Sequence of chain 1.B:
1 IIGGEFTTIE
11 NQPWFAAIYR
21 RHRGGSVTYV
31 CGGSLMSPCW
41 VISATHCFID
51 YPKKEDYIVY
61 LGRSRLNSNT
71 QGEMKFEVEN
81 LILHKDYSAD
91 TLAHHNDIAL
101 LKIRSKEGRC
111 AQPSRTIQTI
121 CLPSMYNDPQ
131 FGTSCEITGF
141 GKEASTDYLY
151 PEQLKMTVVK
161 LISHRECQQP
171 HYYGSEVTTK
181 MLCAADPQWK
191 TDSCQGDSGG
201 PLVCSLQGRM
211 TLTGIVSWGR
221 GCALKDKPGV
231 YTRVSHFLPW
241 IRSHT

This small molecule binds to this protein.
Small molecule (SMILES): [H]/N=C(/N)c1cc2nc(-c3cccc(OCC(C)C)c3O)[nH]c2cc1F

Binding-site contacts:
Ligand atom C7 contacts residue GLY221 of chain 1.B at 3.8 Å.
Ligand atom N1 contacts residue CYS222 of chain 1.B at 3.6 Å (h-bond).
Ligand atom F2 contacts residue VAL216 of chain 1.B at 2.9 Å.
Ligand atom C2 contacts residue VAL216 of chain 1.B at 3.9 Å (hydrophobic).
Ligand atom C5' contacts residue HIS46 of chain 1.B at 3.8 Å.
Ligand atom O6' contacts residue SER198 of chain 1.B at 2.3 Å (h-bond).
Ligand atom C6' contacts residue SER198 of chain 1.B at 3.5 Å.
Ligand atom C5 contacts residue GLN195 of chain 1.B at 3.8 Å.
Ligand atom N3 contacts residue SER198 of chain 1.B at 2.5 Å (h-bond).
Ligand atom C3 contacts residue SER217 of chain 1.B at 3.9 Å.
Ligand atom C4 contacts residue GLN195 of chain 1.B at 3.9 Å.
Ligand atom N1 contacts residue GLY221 of chain 1.B at 2.5 Å (h-bond).
Ligand atom C3 contacts residue SER198 of chain 1.B at 3.3 Å.
Ligand atom C4 contacts residue SER198 of chain 1.B at 3.2 Å.
Ligand atom O5' contacts residue HIS46 of chain 1.B at 3.5 Å (h-bond).
Ligand atom N4 contacts residue GLN195 of chain 1.B at 3.8 Å.
Ligand atom F2 contacts residue CYS194 of chain 1.B at 3.9 Å.
Ligand atom C8 contacts residue GLN195 of chain 1.B at 3.8 Å.
Ligand atom C8 contacts residue SER198 of chain 1.B at 3.6 Å.
Ligand atom C1 contacts residue CYS194 of chain 1.B at 3.8 Å (hydrophobic).
Ligand atom C1' contacts residue GLN195 of chain 1.B at 3.6 Å.
Ligand atom C3 contacts residue VAL216 of chain 1.B at 3.9 Å (hydrophobic).
Ligand atom C30 contacts residue VAL30 of chain 1.B at 3.6 Å (hydrophobic).
Ligand atom C2' contacts residue GLN195 of chain 1.B at 3.4 Å.
Ligand atom C7 contacts residue GLY219 of chain 1.B at 3.9 Å.
Ligand atom N2 contacts residue TRP218 of chain 1.B at 3.5 Å (h-bond).
Ligand atom C3 contacts residue CYS194 of chain 1.B at 3.5 Å (hydrophobic).
Ligand atom C3' contacts residue GLN195 of chain 1.B at 3.8 Å.
Ligand atom C2 contacts residue CYS194 of chain 1.B at 3.6 Å (hydrophobic).
Ligand atom N2 contacts residue SER193 of chain 1.B at 3.2 Å (h-bond).
Ligand atom O6' contacts residue HIS46 of chain 1.B at 2.6 Å (h-bond).
Ligand atom C4 contacts residue CYS194 of chain 1.B at 3.8 Å (hydrophobic).
Ligand atom C40 contacts residue CYS47 of chain 1.B at 3.5 Å (hydrophobic).
Ligand atom C7 contacts residue SER193 of chain 1.B at 3.6 Å.
Ligand atom N1 contacts residue GLY219 of chain 1.B at 3.7 Å.
Ligand atom C6' contacts residue HIS46 of chain 1.B at 3.4 Å.
Ligand atom N1 contacts residue SER193 of chain 1.B at 3.9 Å.
Ligand atom F2 contacts residue SER193 of chain 1.B at 3.1 Å.
Ligand atom C6 contacts residue GLN195 of chain 1.B at 3.9 Å.
Ligand atom C40 contacts residue HIS46 of chain 1.B at 2.9 Å.